Binding-site contacts:
Ligand atom N2 contacts residue ASN160 of chain 1.A at 2.8 Å (h-bond).
Ligand atom C2 contacts residue ASN160 of chain 1.A at 2.4 Å.
Ligand atom C4 contacts residue ASN160 of chain 1.A at 4.2 Å.
Ligand atom C5 contacts residue ASN160 of chain 1.A at 3.7 Å.
Ligand atom C6 contacts residue TYR198 of chain 1.A at 3.4 Å (hydrophobic).
Ligand atom O7 contacts residue ASN160 of chain 1.A at 3.2 Å (h-bond).
Ligand atom O5 contacts residue ASN160 of chain 1.A at 2.4 Å (h-bond).
Ligand atom C8 contacts residue ASN160 of chain 1.A at 3.3 Å.
Ligand atom C5 contacts residue TYR198 of chain 1.A at 3.6 Å (hydrophobic).
Ligand atom C1 contacts residue ASN160 of chain 1.A at 1.4 Å.
Ligand atom C1 contacts residue TYR198 of chain 1.A at 3.5 Å (hydrophobic).
Ligand atom C7 contacts residue ASN160 of chain 1.A at 3.2 Å.
Ligand atom C3 contacts residue ASN160 of chain 1.A at 3.8 Å.
Ligand atom O5 contacts residue TYR198 of chain 1.A at 2.5 Å (h-bond).

This small molecule binds to this protein.
Small molecule (SMILES): CC(=O)N[C@@H]1[C@@H](O)[C@H](O)[C@@H](CO)O[C@H]1O

Sequence of chain 1.A:
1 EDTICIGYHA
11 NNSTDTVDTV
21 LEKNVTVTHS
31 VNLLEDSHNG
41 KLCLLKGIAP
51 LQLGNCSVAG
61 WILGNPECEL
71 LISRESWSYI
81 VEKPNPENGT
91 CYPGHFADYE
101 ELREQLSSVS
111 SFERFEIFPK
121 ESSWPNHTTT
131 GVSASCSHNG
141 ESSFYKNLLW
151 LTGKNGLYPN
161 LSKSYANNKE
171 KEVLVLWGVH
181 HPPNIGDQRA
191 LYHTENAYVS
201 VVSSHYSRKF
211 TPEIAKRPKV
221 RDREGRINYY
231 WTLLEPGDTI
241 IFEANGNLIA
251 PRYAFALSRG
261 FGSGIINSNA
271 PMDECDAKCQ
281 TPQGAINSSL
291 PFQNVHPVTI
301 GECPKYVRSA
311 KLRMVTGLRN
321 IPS